A protein and the small-molecule ligand that binds it are described below.
Small molecule (SMILES): CC(=O)N[C@H]1[C@H](O[C@H]2[C@H](O)[C@@H](NC(C)=O)CO[C@@H]2CO[C@@H]2O[C@@H](C)[C@@H](O)[C@@H](O)[C@@H]2O)O[C@H](CO)[C@@H](O[C@@H]2O[C@H](CO[C@H]3O[C@H](CO)[C@@H](O)[C@H](O)[C@@H]3O)[C@@H](O)[C@H](O[C@H]3O[C@H](CO)[C@@H](O)[C@H](O)[C@@H]3O)[C@@H]2O)[C@@H]1O

Binding-site contacts:
Ligand atom C7 contacts residue ASP537 of chain 1.A at 3.5 Å.
Ligand atom C8 contacts residue ALA508 of chain 1.A at 3.5 Å (hydrophobic).
Ligand atom C1 contacts residue ASP537 of chain 1.A at 4.5 Å.
Ligand atom C6 contacts residue ARG527 of chain 1.A at 3.9 Å.
Ligand atom N2 contacts residue ASN528 of chain 1.A at 3.0 Å (h-bond).
Ligand atom O7 contacts residue LEU509 of chain 1.A at 4.2 Å.
Ligand atom C4 contacts residue ASN528 of chain 1.A at 4.0 Å.
Ligand atom C2 contacts residue ASP537 of chain 1.A at 3.6 Å.
Ligand atom O3 contacts residue ASP537 of chain 1.A at 3.8 Å.
Ligand atom C3 contacts residue ASN528 of chain 1.A at 3.8 Å.
Ligand atom O5 contacts residue LEU509 of chain 1.A at 4.4 Å.
Ligand atom C5 contacts residue ASN528 of chain 1.A at 3.6 Å.
Ligand atom N2 contacts residue ASP537 of chain 1.A at 2.7 Å (salt-bridge).
Ligand atom O5 contacts residue ARG527 of chain 1.A at 3.9 Å.
Ligand atom C5 contacts residue ARG527 of chain 1.A at 3.8 Å.
Ligand atom C7 contacts residue ASN528 of chain 1.A at 3.2 Å.
Ligand atom O7 contacts residue ASN528 of chain 1.A at 3.0 Å (h-bond).
Ligand atom C3 contacts residue ASP537 of chain 1.A at 3.5 Å.
Ligand atom C6 contacts residue ARG527 of chain 1.A at 3.8 Å.
Ligand atom O6 contacts residue ARG527 of chain 1.A at 3.8 Å.
Ligand atom C1 contacts residue ASN528 of chain 1.A at 1.4 Å.
Ligand atom O5 contacts residue ASN528 of chain 1.A at 2.3 Å (h-bond).
Ligand atom O4 contacts residue ASP537 of chain 1.A at 4.4 Å.
Ligand atom O5 contacts residue ARG527 of chain 1.A at 4.3 Å.
Ligand atom C8 contacts residue VAL529 of chain 1.A at 4.1 Å (hydrophobic).
Ligand atom C8 contacts residue ASN528 of chain 1.A at 4.2 Å.
Ligand atom C5 contacts residue LEU509 of chain 1.A at 3.8 Å (hydrophobic).
Ligand atom O7 contacts residue ASP537 of chain 1.A at 4.1 Å.
Ligand atom C6 contacts residue ALA508 of chain 1.A at 4.5 Å (hydrophobic).
Ligand atom C6 contacts residue LEU509 of chain 1.A at 4.2 Å (hydrophobic).
Ligand atom C8 contacts residue ASP537 of chain 1.A at 3.4 Å.
Ligand atom C2 contacts residue ASN528 of chain 1.A at 2.4 Å.

Sequence of chain 1.A:
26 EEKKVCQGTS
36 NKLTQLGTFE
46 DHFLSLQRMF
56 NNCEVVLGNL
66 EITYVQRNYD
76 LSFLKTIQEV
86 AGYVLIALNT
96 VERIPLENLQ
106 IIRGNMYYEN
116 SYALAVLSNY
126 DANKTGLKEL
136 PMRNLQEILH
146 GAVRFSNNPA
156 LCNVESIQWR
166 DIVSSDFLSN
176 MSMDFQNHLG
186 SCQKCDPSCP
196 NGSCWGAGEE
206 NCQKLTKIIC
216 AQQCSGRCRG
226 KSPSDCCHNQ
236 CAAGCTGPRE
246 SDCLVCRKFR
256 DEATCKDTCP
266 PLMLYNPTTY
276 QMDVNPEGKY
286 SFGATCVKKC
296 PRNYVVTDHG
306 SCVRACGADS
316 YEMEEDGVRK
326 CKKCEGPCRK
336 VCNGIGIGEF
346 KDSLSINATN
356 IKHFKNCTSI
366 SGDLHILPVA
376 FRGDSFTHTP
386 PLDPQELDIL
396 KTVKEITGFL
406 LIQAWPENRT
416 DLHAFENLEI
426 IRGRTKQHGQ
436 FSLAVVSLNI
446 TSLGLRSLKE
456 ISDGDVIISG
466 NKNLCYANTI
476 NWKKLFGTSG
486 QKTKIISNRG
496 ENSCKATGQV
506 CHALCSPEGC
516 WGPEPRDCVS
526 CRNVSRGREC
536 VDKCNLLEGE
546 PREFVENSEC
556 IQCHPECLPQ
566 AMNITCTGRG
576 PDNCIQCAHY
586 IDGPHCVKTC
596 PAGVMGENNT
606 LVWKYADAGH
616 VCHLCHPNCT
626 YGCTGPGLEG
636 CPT